Binding-site contacts:
Ligand atom O3F contacts residue PHE488 of chain 1.B at 3.5 Å.
Ligand atom C6 contacts residue ARG679 of chain 1.B at 3.9 Å.
Ligand atom C3' contacts residue ARG561 of chain 1.B at 3.9 Å.
Ligand atom N1 contacts residue ARG490 of chain 1.B at 3.7 Å.
Ligand atom C4 contacts residue ARG679 of chain 1.B at 3.6 Å.
Ligand atom N6 contacts residue ARG679 of chain 1.B at 3.5 Å.
Ligand atom C2 contacts residue ARG490 of chain 1.B at 3.7 Å.
Ligand atom O3A contacts residue GLY627 of chain 1.B at 3.7 Å.
Ligand atom C8 contacts residue GLY627 of chain 1.B at 3.8 Å.
Ligand atom O4F contacts residue MET495 of chain 1.B at 3.1 Å.
Ligand atom O4F contacts residue LYS516 of chain 1.B at 3.5 Å (salt-bridge).
Ligand atom O3' contacts residue ARG561 of chain 1.B at 3.0 Å (salt-bridge).
Ligand atom N3 contacts residue ARG679 of chain 1.B at 3.5 Å.
Ligand atom N6 contacts residue ARG490 of chain 1.B at 3.4 Å (salt-bridge).
Ligand atom C5 contacts residue ARG490 of chain 1.B at 3.8 Å.
Ligand atom C2F contacts residue PHE488 of chain 1.B at 3.9 Å (hydrophobic).
Ligand atom N6 contacts residue VAL680 of chain 1.B at 2.9 Å (h-bond).
Ligand atom C1' contacts residue GLY627 of chain 1.B at 3.8 Å.
Ligand atom O1A contacts residue MG1 of chain 1.O at 3.5 Å.
Ligand atom N6F contacts residue ARG561 of chain 1.B at 3.6 Å.
Ligand atom C3F contacts residue PHE488 of chain 1.B at 3.8 Å (hydrophobic).
Ligand atom O7F contacts residue ARG561 of chain 1.B at 3.7 Å.
Ligand atom N4F contacts residue LYS516 of chain 1.B at 3.8 Å.
Ligand atom C6 contacts residue ARG490 of chain 1.B at 3.5 Å.
Ligand atom O2' contacts residue PHE488 of chain 1.B at 3.2 Å.
Ligand atom C2 contacts residue LYS493 of chain 1.B at 4.0 Å.
Ligand atom C6F contacts residue ARG561 of chain 1.B at 3.8 Å.
Ligand atom O2F contacts residue PHE488 of chain 1.B at 3.8 Å.
Ligand atom C2 contacts residue ARG679 of chain 1.B at 3.8 Å.
Ligand atom C5 contacts residue ARG679 of chain 1.B at 3.8 Å.
Ligand atom O5F contacts residue LYS516 of chain 1.B at 2.8 Å.
Ligand atom O2A contacts residue THR354 of chain 1.B at 3.3 Å (h-bond).
Ligand atom O4' contacts residue GLY627 of chain 1.B at 3.4 Å (h-bond).
Ligand atom O1A contacts residue THR354 of chain 1.B at 3.3 Å.
Ligand atom O2A contacts residue GLY627 of chain 1.B at 2.9 Å (h-bond).
Ligand atom PA contacts residue THR354 of chain 1.B at 3.7 Å.
Ligand atom C4' contacts residue ARG561 of chain 1.B at 3.6 Å.
Ligand atom N9 contacts residue GLY627 of chain 1.B at 3.7 Å.
Ligand atom O6F contacts residue LEU563 of chain 1.B at 3.8 Å.
Ligand atom N2F contacts residue PHE488 of chain 1.B at 3.5 Å.

The small molecule below binds the protein below.
Small molecule (SMILES): Nc1ncnc2c1ncn2[C@@H]1O[C@H](COP(=O)(O)O)[C@H]2OC3(O[C@H]21)C([N+](=O)[O-])=CC([N+](=O)[O-])C=C3[N+](=O)[O-]

Sequence of chain 1.B:
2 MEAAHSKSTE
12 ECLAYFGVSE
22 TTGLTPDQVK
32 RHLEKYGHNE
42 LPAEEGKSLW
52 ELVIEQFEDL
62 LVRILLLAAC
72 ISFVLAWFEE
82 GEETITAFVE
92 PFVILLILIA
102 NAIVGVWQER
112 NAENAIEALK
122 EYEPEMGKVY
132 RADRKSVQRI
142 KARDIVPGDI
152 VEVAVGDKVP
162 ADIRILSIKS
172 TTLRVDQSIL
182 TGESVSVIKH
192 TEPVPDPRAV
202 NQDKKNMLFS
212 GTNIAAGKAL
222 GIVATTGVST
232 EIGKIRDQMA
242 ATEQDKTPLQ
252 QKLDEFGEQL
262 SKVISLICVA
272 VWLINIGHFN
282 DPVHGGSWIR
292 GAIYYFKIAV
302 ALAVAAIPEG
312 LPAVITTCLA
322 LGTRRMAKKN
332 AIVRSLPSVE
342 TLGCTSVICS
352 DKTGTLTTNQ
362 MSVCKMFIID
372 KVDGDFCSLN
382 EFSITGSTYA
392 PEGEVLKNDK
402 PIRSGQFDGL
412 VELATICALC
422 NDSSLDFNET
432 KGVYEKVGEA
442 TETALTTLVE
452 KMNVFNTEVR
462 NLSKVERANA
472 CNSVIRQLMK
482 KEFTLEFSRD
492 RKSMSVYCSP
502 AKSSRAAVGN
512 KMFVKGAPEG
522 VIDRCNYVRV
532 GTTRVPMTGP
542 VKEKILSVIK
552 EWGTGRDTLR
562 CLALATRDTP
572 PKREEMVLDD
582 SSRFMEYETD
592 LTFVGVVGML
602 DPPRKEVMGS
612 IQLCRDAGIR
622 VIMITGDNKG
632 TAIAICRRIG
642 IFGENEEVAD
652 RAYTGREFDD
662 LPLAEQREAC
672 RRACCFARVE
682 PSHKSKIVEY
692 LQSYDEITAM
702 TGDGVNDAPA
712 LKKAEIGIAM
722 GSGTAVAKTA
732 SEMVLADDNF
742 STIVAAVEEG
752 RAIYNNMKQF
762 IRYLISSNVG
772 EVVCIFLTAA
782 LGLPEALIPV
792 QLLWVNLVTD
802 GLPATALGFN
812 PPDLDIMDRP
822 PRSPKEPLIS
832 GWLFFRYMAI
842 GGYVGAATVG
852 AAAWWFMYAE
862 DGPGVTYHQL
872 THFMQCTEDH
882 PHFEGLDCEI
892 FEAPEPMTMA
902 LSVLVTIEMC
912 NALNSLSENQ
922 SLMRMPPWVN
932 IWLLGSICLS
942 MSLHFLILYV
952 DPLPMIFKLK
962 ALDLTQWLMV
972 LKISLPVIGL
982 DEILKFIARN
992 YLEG